Sequence of chain 1.K:
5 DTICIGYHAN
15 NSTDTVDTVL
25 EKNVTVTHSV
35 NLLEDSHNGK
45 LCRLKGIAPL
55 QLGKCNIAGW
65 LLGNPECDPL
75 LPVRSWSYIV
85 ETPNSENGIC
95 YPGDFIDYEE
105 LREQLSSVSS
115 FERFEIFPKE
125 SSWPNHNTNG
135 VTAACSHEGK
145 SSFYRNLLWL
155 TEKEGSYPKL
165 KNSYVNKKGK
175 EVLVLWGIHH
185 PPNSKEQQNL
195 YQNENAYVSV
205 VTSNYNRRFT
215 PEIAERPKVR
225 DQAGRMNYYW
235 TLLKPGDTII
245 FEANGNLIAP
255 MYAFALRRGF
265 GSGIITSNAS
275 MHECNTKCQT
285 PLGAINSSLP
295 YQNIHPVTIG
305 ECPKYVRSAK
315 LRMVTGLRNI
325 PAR

Binding-site contacts:
Ligand atom C4 contacts residue ASN290 of chain 1.K at 3.7 Å.
Ligand atom O4 contacts residue ASN290 of chain 1.K at 3.8 Å.
Ligand atom C7 contacts residue ASN290 of chain 1.K at 4.3 Å.
Ligand atom C3 contacts residue ASN290 of chain 1.K at 2.7 Å.
Ligand atom C5 contacts residue ASN290 of chain 1.K at 4.1 Å.
Ligand atom C2 contacts residue ASN290 of chain 1.K at 3.4 Å.
Ligand atom O3 contacts residue ASN290 of chain 1.K at 2.5 Å (h-bond).
Ligand atom C1 contacts residue ASN290 of chain 1.K at 3.9 Å.
Ligand atom N2 contacts residue ASN290 of chain 1.K at 3.1 Å (h-bond).

A protein and the small-molecule ligand that binds it are described below.
Small molecule (SMILES): CC(=O)N[C@@H]1[C@@H](O)[C@H](O)[C@@H](CO)O[C@H]1O